Sequence of chain 1.A:
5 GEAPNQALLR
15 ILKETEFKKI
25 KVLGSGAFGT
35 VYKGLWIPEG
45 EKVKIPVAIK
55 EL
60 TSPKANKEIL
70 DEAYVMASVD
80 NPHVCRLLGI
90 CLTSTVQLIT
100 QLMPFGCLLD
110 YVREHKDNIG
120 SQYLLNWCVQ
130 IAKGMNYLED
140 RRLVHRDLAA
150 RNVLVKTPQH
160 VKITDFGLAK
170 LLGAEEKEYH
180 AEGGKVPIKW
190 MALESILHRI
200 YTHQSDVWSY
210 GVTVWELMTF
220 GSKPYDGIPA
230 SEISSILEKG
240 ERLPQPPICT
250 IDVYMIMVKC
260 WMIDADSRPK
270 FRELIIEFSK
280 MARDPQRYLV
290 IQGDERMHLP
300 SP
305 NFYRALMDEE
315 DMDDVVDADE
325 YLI

Binding-site contacts:
Ligand atom C04 contacts residue VAL35 of chain 1.A at 3.7 Å (hydrophobic).
Ligand atom C14 contacts residue MET102 of chain 1.A at 3.4 Å (hydrophobic).
Ligand atom C22 contacts residue GLY105 of chain 1.A at 3.8 Å.
Ligand atom N34 contacts residue LEU101 of chain 1.A at 3.6 Å.
Ligand atom C35 contacts residue ALA52 of chain 1.A at 3.4 Å (hydrophobic).
Ligand atom C40 contacts residue LYS54 of chain 1.A at 3.6 Å.
Ligand atom C03 contacts residue VAL35 of chain 1.A at 3.6 Å (hydrophobic).
Ligand atom C35 contacts residue LEU153 of chain 1.A at 3.6 Å (hydrophobic).
Ligand atom C33 contacts residue PRO103 of chain 1.A at 3.6 Å (hydrophobic).
Ligand atom C19 contacts residue CYS106 of chain 1.A at 3.0 Å (hydrophobic).
Ligand atom C40 contacts residue THR99 of chain 1.A at 3.7 Å.
Ligand atom O21 contacts residue LEU153 of chain 1.A at 3.5 Å.
Ligand atom O32 contacts residue LEU101 of chain 1.A at 3.8 Å.
Ligand atom C20 contacts residue ASP109 of chain 1.A at 3.4 Å.
Ligand atom N13 contacts residue LEU101 of chain 1.A at 3.5 Å.
Ligand atom C35 contacts residue MET102 of chain 1.A at 3.8 Å (hydrophobic).
Ligand atom C36 contacts residue ALA52 of chain 1.A at 3.6 Å (hydrophobic).
Ligand atom C14 contacts residue GLY105 of chain 1.A at 3.7 Å.
Ligand atom O38 contacts residue ALA52 of chain 1.A at 3.4 Å.
Ligand atom C14 contacts residue LEU27 of chain 1.A at 3.7 Å (hydrophobic).
Ligand atom N34 contacts residue MET102 of chain 1.A at 3.0 Å (h-bond).
Ligand atom O32 contacts residue PRO103 of chain 1.A at 3.3 Å (h-bond).
Ligand atom C18 contacts residue CYS106 of chain 1.A at 3.5 Å (hydrophobic).
Ligand atom C40 contacts residue ALA52 of chain 1.A at 3.5 Å (hydrophobic).
Ligand atom O32 contacts residue MET102 of chain 1.A at 3.2 Å (h-bond).
Ligand atom C36 contacts residue LEU153 of chain 1.A at 3.5 Å (hydrophobic).
Ligand atom C35 contacts residue GLN100 of chain 1.A at 3.4 Å.
Ligand atom O21 contacts residue GLY105 of chain 1.A at 3.8 Å.
Ligand atom C16 contacts residue GLY105 of chain 1.A at 3.5 Å.
Ligand atom O38 contacts residue THR99 of chain 1.A at 2.7 Å (h-bond).
Ligand atom C08 contacts residue VAL35 of chain 1.A at 3.7 Å (hydrophobic).
Ligand atom O42 contacts residue LEU153 of chain 1.A at 3.3 Å.
Ligand atom O42 contacts residue THR163 of chain 1.A at 3.1 Å (h-bond).
Ligand atom N13 contacts residue MET102 of chain 1.A at 2.9 Å (h-bond).
Ligand atom C15 contacts residue GLY105 of chain 1.A at 3.5 Å.
Ligand atom C20 contacts residue CYS106 of chain 1.A at 1.8 Å (hydrophobic).
Ligand atom C31 contacts residue MET102 of chain 1.A at 3.5 Å (hydrophobic).
Ligand atom C39 contacts residue THR99 of chain 1.A at 3.7 Å.
Ligand atom O21 contacts residue CYS106 of chain 1.A at 3.0 Å (h-bond).
Ligand atom C37 contacts residue THR99 of chain 1.A at 3.4 Å.

This small molecule binds to this protein.
Small molecule (SMILES): CCC(=O)Nc1cc(Nc2ncc(C(=O)OC(C)C)c(-c3cn(C)c4ccccc34)n2)c(OC)cc1N(C)CCN(C)C